Sequence of chain 1.A:
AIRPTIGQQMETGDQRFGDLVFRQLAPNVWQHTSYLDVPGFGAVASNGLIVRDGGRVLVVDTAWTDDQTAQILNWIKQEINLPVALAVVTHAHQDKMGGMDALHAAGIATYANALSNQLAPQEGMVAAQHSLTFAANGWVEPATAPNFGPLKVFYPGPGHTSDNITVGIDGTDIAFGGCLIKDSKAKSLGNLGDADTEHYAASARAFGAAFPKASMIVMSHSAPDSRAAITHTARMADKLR

Binding-site contacts:
Ligand atom O1 contacts residue HIS223 of chain 1.A at 3.1 Å (h-bond).
Ligand atom N2 contacts residue GLN96 of chain 1.A at 2.9 Å (h-bond).
Ligand atom C6 contacts residue CD1 of chain 1.E at 3.9 Å.
Ligand atom C13 contacts residue CD1 of chain 1.E at 3.3 Å.
Ligand atom O4 contacts residue HIS95 of chain 1.A at 3.5 Å (h-bond).
Ligand atom N3 contacts residue HIS223 of chain 1.A at 3.7 Å.
Ligand atom C2 contacts residue HIS223 of chain 1.A at 3.9 Å.
Ligand atom C11 contacts residue TRP66 of chain 1.A at 3.7 Å (hydrophobic).
Ligand atom O3 contacts residue TRP66 of chain 1.A at 3.4 Å.
Ligand atom N3 contacts residue CD1 of chain 1.E at 2.2 Å.
Ligand atom O3 contacts residue GLN96 of chain 1.A at 3.4 Å.
Ligand atom C16 contacts residue HIS223 of chain 1.A at 3.2 Å.
Ligand atom O1 contacts residue CYS181 of chain 1.A at 3.3 Å.
Ligand atom C2 contacts residue CD1 of chain 1.E at 3.0 Å.
Ligand atom O2 contacts residue LEU191 of chain 1.A at 3.9 Å.
Ligand atom C15 contacts residue ASN193 of chain 1.A at 3.9 Å.
Ligand atom OXT contacts residue HIS95 of chain 1.A at 3.1 Å (h-bond).
Ligand atom C15 contacts residue HIS95 of chain 1.A at 3.3 Å.
Ligand atom O2 contacts residue LYS184 of chain 1.A at 2.8 Å (salt-bridge).
Ligand atom O2 contacts residue GLY192 of chain 1.A at 3.3 Å.
Ligand atom N3 contacts residue ASP97 of chain 1.A at 3.2 Å (salt-bridge).
Ligand atom C12 contacts residue CD1 of chain 1.E at 3.0 Å.
Ligand atom C14 contacts residue CD1 of chain 1.D at 3.9 Å.
Ligand atom C15 contacts residue CD1 of chain 1.D at 3.3 Å.
Ligand atom OXT contacts residue HIS162 of chain 1.A at 2.9 Å.
Ligand atom C13 contacts residue ASP97 of chain 1.A at 3.4 Å.
Ligand atom O2 contacts residue ASN193 of chain 1.A at 3.0 Å (h-bond).
Ligand atom C10 contacts residue LEU38 of chain 1.A at 3.5 Å (hydrophobic).
Ligand atom C2 contacts residue HIS162 of chain 1.A at 3.7 Å.
Ligand atom O4 contacts residue ASN193 of chain 1.A at 2.9 Å (h-bond).
Ligand atom O1 contacts residue LYS184 of chain 1.A at 3.2 Å (salt-bridge).
Ligand atom C1 contacts residue ASN193 of chain 1.A at 3.6 Å.
Ligand atom OXT contacts residue CD1 of chain 1.D at 2.4 Å.
Ligand atom O3 contacts residue ASP97 of chain 1.A at 3.5 Å (salt-bridge).
Ligand atom C11 contacts residue LEU38 of chain 1.A at 3.8 Å (hydrophobic).
Ligand atom C14 contacts residue ASP97 of chain 1.A at 3.8 Å.
Ligand atom C16 contacts residue CD1 of chain 1.E at 3.6 Å.
Ligand atom C2 contacts residue LYS184 of chain 1.A at 3.3 Å.
Ligand atom O1 contacts residue CD1 of chain 1.E at 2.2 Å.
Ligand atom O2 contacts residue HIS162 of chain 1.A at 3.8 Å.

The protein below binds the small molecule below.
Small molecule (SMILES): CC1(C)S[C@H]([C@H](NC(=O)[C@H](N)c2ccccc2)C(=O)O)N[C@H]1C(=O)O